The protein below binds the small molecule below.
Small molecule (SMILES): Nc1nc2c(ncn2[C@@H]2O[C@H](CO[P](=O)(O)O[P](=O)(O)NP(=O)(O)O)[C@@H](O)[C@H]2O)c(=O)[nH]1

Binding-site contacts:
Ligand atom O1A contacts residue GLY20 of chain 2.A at 3.2 Å.
Ligand atom O1B contacts residue GLY20 of chain 2.A at 3.0 Å (h-bond).
Ligand atom PB contacts residue MG1 of chain 2.C at 3.2 Å.
Ligand atom O6 contacts residue ASP124 of chain 2.A at 3.5 Å (salt-bridge).
Ligand atom O1A contacts residue SER22 of chain 2.A at 3.3 Å (h-bond).
Ligand atom O6 contacts residue ASN121 of chain 2.A at 3.3 Å (h-bond).
Ligand atom C8 contacts residue GLY20 of chain 2.A at 3.6 Å.
Ligand atom O2' contacts residue VAL34 of chain 2.A at 2.7 Å (h-bond).
Ligand atom O2' contacts residue PHE33 of chain 2.A at 3.2 Å.
Ligand atom O2B contacts residue MG1 of chain 2.C at 2.0 Å.
Ligand atom PG contacts residue MG1 of chain 2.C at 3.2 Å.
Ligand atom O3' contacts residue ASP35 of chain 2.A at 2.8 Å (salt-bridge).
Ligand atom N7 contacts residue ASN121 of chain 2.A at 3.2 Å (h-bond).
Ligand atom O2G contacts residue PRO39 of chain 2.A at 3.4 Å.
Ligand atom O4' contacts residue LYS122 of chain 2.A at 3.2 Å (salt-bridge).
Ligand atom O3G contacts residue GLY65 of chain 2.A at 2.7 Å (h-bond).
Ligand atom N3B contacts residue MG1 of chain 2.C at 3.3 Å.
Ligand atom N2 contacts residue LEU125 of chain 2.A at 3.5 Å.
Ligand atom O1G contacts residue THR40 of chain 2.A at 3.0 Å (h-bond).
Ligand atom O6 contacts residue LYS152 of chain 2.A at 3.5 Å (salt-bridge).
Ligand atom O2G contacts residue TYR37 of chain 2.A at 2.5 Å (h-bond).
Ligand atom O6 contacts residue ALA151 of chain 2.A at 2.8 Å (h-bond).
Ligand atom O6 contacts residue SER150 of chain 2.A at 3.4 Å.
Ligand atom C2' contacts residue VAL34 of chain 2.A at 3.5 Å (hydrophobic).
Ligand atom O3A contacts residue GLY18 of chain 2.A at 3.5 Å.
Ligand atom N2 contacts residue ASP124 of chain 2.A at 3.0 Å (salt-bridge).
Ligand atom O1B contacts residue GLY18 of chain 2.A at 3.6 Å (h-bond).
Ligand atom O1B contacts residue VAL19 of chain 2.A at 3.3 Å (h-bond).
Ligand atom O1B contacts residue LYS21 of chain 2.A at 2.8 Å (salt-bridge).
Ligand atom O3G contacts residue LYS21 of chain 2.A at 2.6 Å (salt-bridge).
Ligand atom O1A contacts residue ALA23 of chain 2.A at 2.9 Å (h-bond).
Ligand atom O3A contacts residue GLY20 of chain 2.A at 3.2 Å (h-bond).
Ligand atom O2' contacts residue ASP35 of chain 2.A at 3.0 Å (salt-bridge).
Ligand atom N3B contacts residue TYR37 of chain 2.A at 3.4 Å.
Ligand atom O6 contacts residue LYS122 of chain 2.A at 3.3 Å.
Ligand atom N3B contacts residue GLY18 of chain 2.A at 3.1 Å (h-bond).
Ligand atom O2B contacts residue SER22 of chain 2.A at 3.0 Å (h-bond).
Ligand atom O2A contacts residue TYR37 of chain 2.A at 3.3 Å.
Ligand atom O1G contacts residue MG1 of chain 2.C at 2.0 Å.
Ligand atom N1 contacts residue ASP124 of chain 2.A at 2.9 Å (salt-bridge).

Sequence of chain 2.A:
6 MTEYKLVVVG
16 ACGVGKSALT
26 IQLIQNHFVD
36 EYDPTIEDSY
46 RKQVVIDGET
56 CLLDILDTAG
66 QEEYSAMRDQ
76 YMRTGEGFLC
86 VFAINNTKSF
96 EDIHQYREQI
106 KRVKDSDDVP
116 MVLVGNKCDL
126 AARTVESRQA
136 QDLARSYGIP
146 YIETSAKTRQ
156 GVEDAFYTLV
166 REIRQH